Sequence of chain 1.F:
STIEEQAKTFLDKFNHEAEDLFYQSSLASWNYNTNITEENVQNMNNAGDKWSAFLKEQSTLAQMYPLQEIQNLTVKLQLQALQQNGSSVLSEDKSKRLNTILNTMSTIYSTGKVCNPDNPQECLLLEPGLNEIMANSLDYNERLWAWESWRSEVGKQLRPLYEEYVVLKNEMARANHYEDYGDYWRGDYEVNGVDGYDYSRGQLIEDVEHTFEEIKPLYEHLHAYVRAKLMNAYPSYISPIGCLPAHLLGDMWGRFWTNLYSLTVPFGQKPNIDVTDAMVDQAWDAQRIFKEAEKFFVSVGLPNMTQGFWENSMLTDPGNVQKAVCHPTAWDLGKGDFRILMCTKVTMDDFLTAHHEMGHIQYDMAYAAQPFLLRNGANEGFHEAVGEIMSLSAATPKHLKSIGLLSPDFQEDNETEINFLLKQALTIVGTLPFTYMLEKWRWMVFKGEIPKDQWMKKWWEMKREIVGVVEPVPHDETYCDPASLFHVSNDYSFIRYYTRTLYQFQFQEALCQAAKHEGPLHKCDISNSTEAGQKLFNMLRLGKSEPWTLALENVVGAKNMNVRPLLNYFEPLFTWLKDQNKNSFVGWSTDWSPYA

Binding-site contacts:
Ligand atom N2 contacts residue ASN103 of chain 1.F at 2.9 Å (h-bond).
Ligand atom O5 contacts residue ASN103 of chain 1.F at 2.4 Å (h-bond).
Ligand atom C7 contacts residue ASN103 of chain 1.F at 3.5 Å.
Ligand atom O7 contacts residue SER77 of chain 1.F at 4.2 Å.
Ligand atom C1 contacts residue SER77 of chain 1.F at 4.3 Å.
Ligand atom C2 contacts residue ASN103 of chain 1.F at 2.5 Å.
Ligand atom C4 contacts residue GLN81 of chain 1.F at 3.9 Å.
Ligand atom C5 contacts residue SER77 of chain 1.F at 4.4 Å.
Ligand atom N2 contacts residue ASN194 of chain 1.F at 3.8 Å.
Ligand atom C7 contacts residue GLN81 of chain 1.F at 4.2 Å.
Ligand atom O4 contacts residue GLN81 of chain 1.F at 3.3 Å.
Ligand atom C7 contacts residue ASN194 of chain 1.F at 4.0 Å.
Ligand atom N2 contacts residue GLN101 of chain 1.F at 4.5 Å.
Ligand atom C3 contacts residue GLN81 of chain 1.F at 3.8 Å.
Ligand atom C8 contacts residue GLN101 of chain 1.F at 3.1 Å.
Ligand atom C4 contacts residue ASN103 of chain 1.F at 4.2 Å.
Ligand atom C3 contacts residue ASN103 of chain 1.F at 3.8 Å.
Ligand atom C7 contacts residue GLN101 of chain 1.F at 3.6 Å.
Ligand atom O7 contacts residue ASN103 of chain 1.F at 3.8 Å.
Ligand atom C8 contacts residue ASN194 of chain 1.F at 3.1 Å.
Ligand atom O7 contacts residue GLN81 of chain 1.F at 3.1 Å.
Ligand atom O6 contacts residue THR78 of chain 1.F at 4.3 Å.
Ligand atom C1 contacts residue GLN81 of chain 1.F at 4.3 Å.
Ligand atom C5 contacts residue ASN103 of chain 1.F at 3.7 Å.
Ligand atom O7 contacts residue GLN101 of chain 1.F at 3.5 Å.
Ligand atom C6 contacts residue THR78 of chain 1.F at 3.6 Å.
Ligand atom C1 contacts residue ASN103 of chain 1.F at 1.4 Å.
Ligand atom C5 contacts residue THR78 of chain 1.F at 4.2 Å.
Ligand atom C5 contacts residue GLN81 of chain 1.F at 3.9 Å.
Ligand atom O5 contacts residue THR78 of chain 1.F at 4.5 Å.

This protein binds this small molecule.
Small molecule (SMILES): CC(=O)N[C@@H]1[C@@H](O)[C@H](O)[C@@H](CO)O[C@H]1O